Binding-site contacts:
Ligand atom C2 contacts residue ARG173 of chain 1.A at 3.5 Å.
Ligand atom O4 contacts residue PRO226 of chain 1.A at 3.5 Å.
Ligand atom O3 contacts residue SER223 of chain 1.A at 3.4 Å (h-bond).
Ligand atom P1 contacts residue K1 of chain 1.C at 3.4 Å.
Ligand atom C4 contacts residue ILE171 of chain 1.A at 3.3 Å (hydrophobic).
Ligand atom O5 contacts residue HIS191 of chain 1.A at 2.8 Å (h-bond).
Ligand atom O3 contacts residue K1 of chain 1.C at 3.0 Å.
Ligand atom O6 contacts residue ASN168 of chain 1.A at 2.9 Å (h-bond).
Ligand atom C1 contacts residue GLN190 of chain 1.A at 3.5 Å.
Ligand atom C14 contacts residue GLU282 of chain 1.A at 3.3 Å.
Ligand atom C11 contacts residue SER224 of chain 1.A at 3.5 Å.
Ligand atom O3 contacts residue SER170 of chain 1.A at 3.2 Å.
Ligand atom C12 contacts residue THR153 of chain 1.A at 3.3 Å.
Ligand atom N2 contacts residue ILE171 of chain 1.A at 3.3 Å (h-bond).
Ligand atom O9 contacts residue PRO226 of chain 1.A at 3.3 Å (h-bond).
Ligand atom O6 contacts residue K1 of chain 1.C at 2.8 Å.
Ligand atom O4 contacts residue HIS191 of chain 1.A at 3.5 Å (h-bond).
Ligand atom O9 contacts residue MET225 of chain 1.A at 3.2 Å.
Ligand atom C21 contacts residue SER223 of chain 1.A at 3.6 Å.
Ligand atom O6 contacts residue HIS191 of chain 1.A at 3.1 Å (h-bond).
Ligand atom C6 contacts residue ILE327 of chain 1.A at 3.5 Å (hydrophobic).
Ligand atom N4 contacts residue ILE171 of chain 1.A at 3.4 Å (h-bond).
Ligand atom C22 contacts residue GLU282 of chain 1.A at 3.1 Å.
Ligand atom C26 contacts residue PHE437 of chain 1.A at 3.5 Å (hydrophobic).
Ligand atom O7 contacts residue SER223 of chain 1.A at 3.5 Å (h-bond).
Ligand atom C2 contacts residue ALA172 of chain 1.A at 3.5 Å (hydrophobic).
Ligand atom C27 contacts residue PHE437 of chain 1.A at 3.4 Å (hydrophobic).
Ligand atom N2 contacts residue GLN190 of chain 1.A at 3.3 Å (h-bond).
Ligand atom O6 contacts residue GLU233 of chain 1.A at 3.1 Å (salt-bridge).
Ligand atom P1 contacts residue MN1 of chain 1.B at 3.4 Å.
Ligand atom C10 contacts residue ILE327 of chain 1.A at 3.4 Å (hydrophobic).
Ligand atom O6 contacts residue MN1 of chain 1.B at 2.2 Å.
Ligand atom C19 contacts residue ILE171 of chain 1.A at 3.4 Å (hydrophobic).
Ligand atom P1 contacts residue HIS191 of chain 1.A at 3.5 Å.
Ligand atom O8 contacts residue GLN190 of chain 1.A at 2.9 Å (h-bond).
Ligand atom O7 contacts residue ILE171 of chain 1.A at 2.9 Å (h-bond).
Ligand atom O1 contacts residue GLN190 of chain 1.A at 2.9 Å (h-bond).
Ligand atom O4 contacts residue LYS391 of chain 1.A at 2.7 Å (salt-bridge).
Ligand atom C28 contacts residue PHE437 of chain 1.A at 3.4 Å (hydrophobic).
Ligand atom O2 contacts residue ARG173 of chain 1.A at 2.7 Å (salt-bridge).

Sequence of chain 1.A:
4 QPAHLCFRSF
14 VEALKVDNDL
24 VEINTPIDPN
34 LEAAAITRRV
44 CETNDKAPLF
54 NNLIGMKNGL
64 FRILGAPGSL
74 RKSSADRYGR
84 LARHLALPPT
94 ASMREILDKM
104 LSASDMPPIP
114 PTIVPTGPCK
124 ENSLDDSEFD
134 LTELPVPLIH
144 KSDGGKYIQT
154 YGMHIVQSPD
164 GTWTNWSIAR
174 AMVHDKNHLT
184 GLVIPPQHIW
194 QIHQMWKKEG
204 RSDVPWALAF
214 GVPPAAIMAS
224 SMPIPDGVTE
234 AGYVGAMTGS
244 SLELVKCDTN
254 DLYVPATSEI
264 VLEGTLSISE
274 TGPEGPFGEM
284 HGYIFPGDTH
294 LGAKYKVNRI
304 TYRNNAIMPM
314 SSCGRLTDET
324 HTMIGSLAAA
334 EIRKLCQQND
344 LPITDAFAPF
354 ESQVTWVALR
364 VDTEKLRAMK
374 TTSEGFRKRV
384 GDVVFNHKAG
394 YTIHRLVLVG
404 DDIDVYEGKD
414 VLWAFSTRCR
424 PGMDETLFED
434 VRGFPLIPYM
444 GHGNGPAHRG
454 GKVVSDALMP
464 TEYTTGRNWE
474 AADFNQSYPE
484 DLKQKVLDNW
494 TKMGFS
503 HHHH

A protein and the small-molecule ligand that binds it are described below.
Small molecule (SMILES): Cc1cc2c3c(c1C)C(C)(C)C[C@H]1C=C(c4ccccc4)[C@]4(C(=O)NC(=O)N=C4N2C[C@H](O)[C@H](O)[C@H](O)COP(=O)(O)O)N31